Sequence of chain 1.B:
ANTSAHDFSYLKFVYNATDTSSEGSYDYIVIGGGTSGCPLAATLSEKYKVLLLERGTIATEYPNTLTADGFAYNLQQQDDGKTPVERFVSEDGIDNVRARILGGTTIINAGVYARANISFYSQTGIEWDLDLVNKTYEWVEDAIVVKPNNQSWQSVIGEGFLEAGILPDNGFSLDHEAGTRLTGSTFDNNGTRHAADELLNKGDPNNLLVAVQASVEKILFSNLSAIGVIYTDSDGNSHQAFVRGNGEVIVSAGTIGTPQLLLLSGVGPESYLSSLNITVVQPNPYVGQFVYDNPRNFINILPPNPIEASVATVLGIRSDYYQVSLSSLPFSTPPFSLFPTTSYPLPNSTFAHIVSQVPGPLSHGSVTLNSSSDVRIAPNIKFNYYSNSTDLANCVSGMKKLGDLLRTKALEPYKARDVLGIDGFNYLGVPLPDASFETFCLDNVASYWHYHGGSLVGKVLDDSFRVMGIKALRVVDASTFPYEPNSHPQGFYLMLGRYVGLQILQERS

Binding-site contacts:
Ligand atom C3 contacts residue ASN353 of chain 1.B at 3.9 Å.
Ligand atom O7 contacts residue TYR432 of chain 1.B at 2.9 Å (h-bond).
Ligand atom C8 contacts residue TYR432 of chain 1.B at 3.4 Å (hydrophobic).
Ligand atom C2 contacts residue ASN353 of chain 1.B at 2.5 Å.
Ligand atom C6 contacts residue TYR432 of chain 1.B at 3.1 Å (hydrophobic).
Ligand atom O7 contacts residue ASN353 of chain 1.B at 3.5 Å (h-bond).
Ligand atom O5 contacts residue LEU307 of chain 1.B at 3.8 Å.
Ligand atom C5 contacts residue ASN431 of chain 1.B at 4.3 Å.
Ligand atom O4 contacts residue ARG422 of chain 1.B at 4.5 Å.
Ligand atom O7 contacts residue ASN431 of chain 1.B at 3.5 Å.
Ligand atom C1 contacts residue ASN431 of chain 1.B at 3.7 Å.
Ligand atom C4 contacts residue ASN353 of chain 1.B at 4.3 Å.
Ligand atom O5 contacts residue ASN353 of chain 1.B at 2.3 Å (h-bond).
Ligand atom C5 contacts residue TYR432 of chain 1.B at 4.3 Å (hydrophobic).
Ligand atom C2 contacts residue ASN431 of chain 1.B at 3.6 Å.
Ligand atom O3 contacts residue ARG422 of chain 1.B at 4.4 Å.
Ligand atom O3 contacts residue ASN431 of chain 1.B at 4.5 Å.
Ligand atom C7 contacts residue TYR432 of chain 1.B at 3.7 Å (hydrophobic).
Ligand atom O6 contacts residue TYR432 of chain 1.B at 3.8 Å.
Ligand atom C1 contacts residue ASN353 of chain 1.B at 1.4 Å.
Ligand atom C3 contacts residue ASN431 of chain 1.B at 3.9 Å.
Ligand atom N2 contacts residue ASN353 of chain 1.B at 3.0 Å (h-bond).
Ligand atom C5 contacts residue LEU307 of chain 1.B at 3.9 Å (hydrophobic).
Ligand atom C5 contacts residue ARG422 of chain 1.B at 4.3 Å.
Ligand atom C4 contacts residue ARG422 of chain 1.B at 3.9 Å.
Ligand atom O5 contacts residue ASN431 of chain 1.B at 3.5 Å (h-bond).
Ligand atom C5 contacts residue ASN353 of chain 1.B at 3.6 Å.
Ligand atom O5 contacts residue ARG422 of chain 1.B at 4.3 Å.
Ligand atom C7 contacts residue ASN353 of chain 1.B at 3.5 Å.
Ligand atom O7 contacts residue PHE430 of chain 1.B at 4.1 Å.
Ligand atom C6 contacts residue LEU307 of chain 1.B at 3.8 Å (hydrophobic).
Ligand atom C6 contacts residue ARG422 of chain 1.B at 4.2 Å.
Ligand atom C4 contacts residue ASN431 of chain 1.B at 4.2 Å.
Ligand atom O4 contacts residue ASN431 of chain 1.B at 3.4 Å.

The protein below binds the small molecule below.
Small molecule (SMILES): CC(=O)N[C@H]1[C@H](O[C@H]2[C@H](O)[C@@H](NC(C)=O)CO[C@@H]2CO)O[C@H](CO)[C@@H](O)[C@@H]1O